Sequence of chain 2.A:
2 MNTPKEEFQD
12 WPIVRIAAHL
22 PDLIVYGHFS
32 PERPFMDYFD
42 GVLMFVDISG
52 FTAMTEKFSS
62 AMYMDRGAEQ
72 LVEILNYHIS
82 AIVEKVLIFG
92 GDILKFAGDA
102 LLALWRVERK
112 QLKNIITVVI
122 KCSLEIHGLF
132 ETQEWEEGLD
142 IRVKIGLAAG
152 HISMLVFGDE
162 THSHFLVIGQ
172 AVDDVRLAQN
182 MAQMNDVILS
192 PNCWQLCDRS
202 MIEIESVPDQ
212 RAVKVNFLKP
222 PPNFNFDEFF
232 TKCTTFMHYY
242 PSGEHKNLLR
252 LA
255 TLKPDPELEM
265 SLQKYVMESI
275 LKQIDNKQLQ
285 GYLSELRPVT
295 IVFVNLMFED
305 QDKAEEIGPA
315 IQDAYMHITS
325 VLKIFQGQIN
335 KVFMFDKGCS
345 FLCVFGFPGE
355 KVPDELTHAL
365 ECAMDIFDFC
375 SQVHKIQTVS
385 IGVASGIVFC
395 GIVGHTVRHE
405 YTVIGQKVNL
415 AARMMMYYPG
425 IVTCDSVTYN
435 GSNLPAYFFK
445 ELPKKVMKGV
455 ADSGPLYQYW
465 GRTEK

Binding-site contacts:
Ligand atom O2G contacts residue GLY51 of chain 2.A at 2.9 Å (h-bond).
Ligand atom N7 contacts residue VAL412 of chain 2.A at 3.2 Å.
Ligand atom O1B contacts residue SER50 of chain 2.A at 3.2 Å (h-bond).
Ligand atom O3G contacts residue CA1 of chain 2.C at 3.4 Å.
Ligand atom O3G contacts residue ILE49 of chain 2.A at 3.7 Å.
Ligand atom O1A contacts residue GLY453 of chain 2.A at 3.5 Å.
Ligand atom C6 contacts residue GLY99 of chain 2.A at 3.7 Å.
Ligand atom C1' contacts residue ALA416 of chain 2.A at 3.5 Å (hydrophobic).
Ligand atom O2B contacts residue ASP48 of chain 2.A at 2.8 Å (salt-bridge).
Ligand atom C5' contacts residue ASN413 of chain 2.A at 3.4 Å.
Ligand atom O1A contacts residue ARG417 of chain 2.A at 2.8 Å (salt-bridge).
Ligand atom N3 contacts residue PHE297 of chain 2.A at 3.6 Å.
Ligand atom O1G contacts residue THR53 of chain 2.A at 2.7 Å (h-bond).
Ligand atom O4' contacts residue ASN413 of chain 2.A at 3.4 Å.
Ligand atom PA contacts residue ARG417 of chain 2.A at 3.3 Å.
Ligand atom N3 contacts residue PHE337 of chain 2.A at 3.4 Å.
Ligand atom C6 contacts residue LEU346 of chain 2.A at 3.5 Å (hydrophobic).
Ligand atom N6 contacts residue VAL407 of chain 2.A at 2.8 Å (h-bond).
Ligand atom C4' contacts residue ARG417 of chain 2.A at 3.7 Å.
Ligand atom C8 contacts residue ASN413 of chain 2.A at 3.3 Å.
Ligand atom O5' contacts residue ARG417 of chain 2.A at 3.4 Å (salt-bridge).
Ligand atom N1 contacts residue ALA98 of chain 2.A at 3.7 Å.
Ligand atom O2G contacts residue THR53 of chain 2.A at 3.1 Å (h-bond).
Ligand atom O2A contacts residue ARG417 of chain 2.A at 3.4 Å (salt-bridge).
Ligand atom O3G contacts residue THR53 of chain 2.A at 3.7 Å.
Ligand atom N6 contacts residue GLY99 of chain 2.A at 3.1 Å (h-bond).
Ligand atom C5 contacts residue VAL412 of chain 2.A at 3.5 Å (hydrophobic).
Ligand atom O4' contacts residue ALA416 of chain 2.A at 3.4 Å.
Ligand atom O2B contacts residue CA1 of chain 2.C at 3.2 Å.
Ligand atom O3' contacts residue PHE339 of chain 2.A at 3.1 Å.
Ligand atom O3B contacts residue SER50 of chain 2.A at 3.7 Å.
Ligand atom O3' contacts residue ARG417 of chain 2.A at 3.4 Å.
Ligand atom C2 contacts residue PHE337 of chain 2.A at 3.2 Å (hydrophobic).
Ligand atom O2B contacts residue ILE49 of chain 2.A at 3.7 Å.
Ligand atom O2G contacts residue PHE52 of chain 2.A at 2.8 Å (h-bond).
Ligand atom O1G contacts residue ASN413 of chain 2.A at 2.8 Å (h-bond).
Ligand atom N1 contacts residue LEU346 of chain 2.A at 3.2 Å.
Ligand atom O3G contacts residue ASP100 of chain 2.A at 2.9 Å (salt-bridge).
Ligand atom N6 contacts residue LEU346 of chain 2.A at 3.6 Å.
Ligand atom PG contacts residue THR53 of chain 2.A at 3.7 Å.

A small-molecule ligand and the protein it binds are described below.
Small molecule (SMILES): Nc1ncnc2c1ncn2[C@@H]1O[C@H](CO[P](=O)(O)C[P](=O)(O)OP(=O)(O)O)[C@@H](O)[C@H]1O